A protein and the small-molecule ligand that binds it are described below.
Small molecule (SMILES): Cc1nc(Nc2ncc(C(=O)Nc3c(C)cccc3Cl)s2)cc(N2CCN(CCO)CC2)n1

Sequence of chain 1.B:
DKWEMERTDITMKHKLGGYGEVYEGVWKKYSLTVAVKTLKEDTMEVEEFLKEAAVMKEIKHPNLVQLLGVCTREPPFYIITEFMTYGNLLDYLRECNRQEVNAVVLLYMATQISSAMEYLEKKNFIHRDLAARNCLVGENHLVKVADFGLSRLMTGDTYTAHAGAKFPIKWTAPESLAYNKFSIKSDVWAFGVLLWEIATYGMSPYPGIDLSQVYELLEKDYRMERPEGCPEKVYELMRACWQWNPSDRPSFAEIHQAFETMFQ

Binding-site contacts:
Ligand atom CL contacts residue ALA152 of chain 1.B at 3.4 Å.
Ligand atom C7 contacts residue ILE85 of chain 1.B at 3.7 Å (hydrophobic).
Ligand atom C10 contacts residue LYS43 of chain 1.B at 3.4 Å.
Ligand atom C11 contacts residue MET90 of chain 1.B at 3.6 Å (hydrophobic).
Ligand atom N3 contacts residue GLY93 of chain 1.B at 3.8 Å.
Ligand atom C8 contacts residue THR87 of chain 1.B at 3.8 Å.
Ligand atom C19 contacts residue THR91 of chain 1.B at 3.3 Å.
Ligand atom C12 contacts residue GLY93 of chain 1.B at 3.5 Å.
Ligand atom C10 contacts residue THR87 of chain 1.B at 3.6 Å.
Ligand atom C9 contacts residue THR87 of chain 1.B at 3.5 Å.
Ligand atom C15 contacts residue LEU20 of chain 1.B at 3.6 Å (hydrophobic).
Ligand atom C14 contacts residue LEU20 of chain 1.B at 3.8 Å (hydrophobic).
Ligand atom C12 contacts residue MET90 of chain 1.B at 3.5 Å (hydrophobic).
Ligand atom C18 contacts residue TYR92 of chain 1.B at 3.8 Å (hydrophobic).
Ligand atom N1 contacts residue ALA41 of chain 1.B at 3.7 Å.
Ligand atom C2 contacts residue LEU142 of chain 1.B at 3.5 Å (hydrophobic).
Ligand atom S contacts residue VAL28 of chain 1.B at 3.8 Å.
Ligand atom N2 contacts residue THR87 of chain 1.B at 3.1 Å (h-bond).
Ligand atom C1 contacts residue LEU142 of chain 1.B at 3.6 Å (hydrophobic).
Ligand atom C10 contacts residue ALA41 of chain 1.B at 3.5 Å (hydrophobic).
Ligand atom C11 contacts residue GLY93 of chain 1.B at 3.8 Å.
Ligand atom C8 contacts residue ILE85 of chain 1.B at 3.5 Å (hydrophobic).
Ligand atom C18 contacts residue THR91 of chain 1.B at 3.3 Å.
Ligand atom C7 contacts residue GLU58 of chain 1.B at 3.6 Å.
Ligand atom C7 contacts residue LYS43 of chain 1.B at 3.7 Å.
Ligand atom C1 contacts residue ALA41 of chain 1.B at 3.4 Å (hydrophobic).
Ligand atom C10 contacts residue ILE85 of chain 1.B at 3.5 Å (hydrophobic).
Ligand atom C7 contacts residue MET62 of chain 1.B at 3.7 Å (hydrophobic).
Ligand atom C6 contacts residue GLU58 of chain 1.B at 3.4 Å.
Ligand atom C4 contacts residue THR87 of chain 1.B at 3.5 Å.
Ligand atom N3 contacts residue LEU20 of chain 1.B at 3.8 Å.
Ligand atom N1 contacts residue MET90 of chain 1.B at 3.1 Å (h-bond).
Ligand atom C contacts residue MET90 of chain 1.B at 3.8 Å (hydrophobic).
Ligand atom C1 contacts residue GLU88 of chain 1.B at 3.6 Å.
Ligand atom N contacts residue PHE89 of chain 1.B at 3.6 Å.
Ligand atom C8 contacts residue LYS43 of chain 1.B at 3.4 Å.
Ligand atom C6 contacts residue MET62 of chain 1.B at 3.6 Å (hydrophobic).
Ligand atom C2 contacts residue ALA41 of chain 1.B at 3.6 Å (hydrophobic).
Ligand atom C13 contacts residue GLY93 of chain 1.B at 3.5 Å.
Ligand atom N contacts residue MET90 of chain 1.B at 2.9 Å (h-bond).